Sequence of chain 2.A:
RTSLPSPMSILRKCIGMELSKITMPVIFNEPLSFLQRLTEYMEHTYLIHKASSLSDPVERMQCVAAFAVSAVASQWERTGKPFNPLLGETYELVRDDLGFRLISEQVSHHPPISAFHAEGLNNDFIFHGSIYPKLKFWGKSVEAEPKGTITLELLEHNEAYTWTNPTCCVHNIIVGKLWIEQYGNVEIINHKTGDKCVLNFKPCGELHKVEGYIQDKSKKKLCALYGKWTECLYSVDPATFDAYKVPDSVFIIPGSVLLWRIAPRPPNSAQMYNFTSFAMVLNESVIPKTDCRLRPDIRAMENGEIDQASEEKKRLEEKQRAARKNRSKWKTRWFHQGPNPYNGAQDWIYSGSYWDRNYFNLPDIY

Binding-site contacts:
Ligand atom C7 contacts residue ALA164 of chain 2.A at 4.1 Å (hydrophobic).
Ligand atom C11 contacts residue ARG57 of chain 2.A at 4.0 Å.
Ligand atom C22 contacts residue LYS101 of chain 2.A at 3.9 Å.
Ligand atom C7 contacts residue PHE54 of chain 2.A at 3.8 Å (hydrophobic).
Ligand atom C20 contacts residue LYS101 of chain 2.A at 4.2 Å.
Ligand atom C2 contacts residue GLN202 of chain 2.A at 3.1 Å.
Ligand atom C6 contacts residue PHE54 of chain 2.A at 3.6 Å (hydrophobic).
Ligand atom C1 contacts residue GLN202 of chain 2.A at 3.5 Å.
Ligand atom O1 contacts residue GLN202 of chain 2.A at 4.3 Å.
Ligand atom O1 contacts residue TYR61 of chain 2.A at 2.6 Å (h-bond).
Ligand atom C7 contacts residue PRO153 of chain 2.A at 3.9 Å (hydrophobic).
Ligand atom C9 contacts residue CYS188 of chain 2.A at 3.7 Å (hydrophobic).
Ligand atom C8 contacts residue ALA164 of chain 2.A at 4.3 Å (hydrophobic).
Ligand atom C10 contacts residue CYS188 of chain 2.A at 4.2 Å (hydrophobic).
Ligand atom C21 contacts residue VAL190 of chain 2.A at 3.6 Å (hydrophobic).
Ligand atom C24 contacts residue PHE48 of chain 2.A at 3.9 Å (hydrophobic).
Ligand atom C14 contacts residue ALA164 of chain 2.A at 3.6 Å (hydrophobic).
Ligand atom C3 contacts residue GLN202 of chain 2.A at 4.0 Å.
Ligand atom C10 contacts residue GLN95 of chain 2.A at 4.2 Å.
Ligand atom C8 contacts residue PHE54 of chain 2.A at 4.3 Å (hydrophobic).
Ligand atom C15 contacts residue ALA164 of chain 2.A at 4.1 Å (hydrophobic).
Ligand atom C23 contacts residue LYS101 of chain 2.A at 3.7 Å.
Ligand atom C19 contacts residue ARG57 of chain 2.A at 3.2 Å.
Ligand atom C18 contacts residue ARG57 of chain 2.A at 3.7 Å.
Ligand atom C2 contacts residue GLN95 of chain 2.A at 3.7 Å.
Ligand atom C1 contacts residue CYS188 of chain 2.A at 3.4 Å (hydrophobic).
Ligand atom C12 contacts residue CYS188 of chain 2.A at 3.4 Å (hydrophobic).
Ligand atom C3 contacts residue TYR61 of chain 2.A at 3.6 Å (hydrophobic).
Ligand atom C4 contacts residue TYR61 of chain 2.A at 3.6 Å (hydrophobic).
Ligand atom C25 contacts residue PHE48 of chain 2.A at 4.2 Å (hydrophobic).
Ligand atom C11 contacts residue CYS188 of chain 2.A at 3.1 Å (hydrophobic).
Ligand atom C26 contacts residue ILE193 of chain 2.A at 3.6 Å (hydrophobic).
Ligand atom C1 contacts residue GLN95 of chain 2.A at 4.0 Å.
Ligand atom C27 contacts residue PHE48 of chain 2.A at 3.5 Å (hydrophobic).
Ligand atom O1 contacts residue ASN185 of chain 2.A at 3.9 Å.
Ligand atom C19 contacts residue GLN95 of chain 2.A at 3.0 Å.
Ligand atom C23 contacts residue THR99 of chain 2.A at 4.0 Å.
Ligand atom O1 contacts residue VAL92 of chain 2.A at 3.4 Å.
Ligand atom C18 contacts residue PRO102 of chain 2.A at 3.8 Å (hydrophobic).
Ligand atom C24 contacts residue LYS101 of chain 2.A at 3.3 Å.

A protein and the small-molecule ligand that binds it are described below.
Small molecule (SMILES): CC(C)CCC[C@@H](C)[C@H]1CC[C@H]2[C@@H]3CC=C4C[C@@H](O)CC[C@]4(C)[C@H]3CC[C@]12C